Sequence of chain 1.A:
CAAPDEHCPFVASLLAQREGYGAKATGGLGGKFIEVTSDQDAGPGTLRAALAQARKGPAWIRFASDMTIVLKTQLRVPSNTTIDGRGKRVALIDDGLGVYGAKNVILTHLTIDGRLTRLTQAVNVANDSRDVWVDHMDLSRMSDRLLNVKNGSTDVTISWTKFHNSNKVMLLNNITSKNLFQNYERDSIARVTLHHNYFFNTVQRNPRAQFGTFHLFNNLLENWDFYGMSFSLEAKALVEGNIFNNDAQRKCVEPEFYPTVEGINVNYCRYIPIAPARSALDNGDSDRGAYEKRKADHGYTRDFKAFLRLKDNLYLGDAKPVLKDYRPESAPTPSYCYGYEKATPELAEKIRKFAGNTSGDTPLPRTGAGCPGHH

Binding-site contacts:
Ligand atom C4 contacts residue ARG232 of chain 1.A at 3.7 Å.
Ligand atom O5 contacts residue ARG232 of chain 1.A at 3.1 Å (salt-bridge).
Ligand atom C5 contacts residue ARG232 of chain 1.A at 3.5 Å.
Ligand atom O6B contacts residue ARG235 of chain 1.A at 2.8 Å (salt-bridge).
Ligand atom C13 contacts residue SER313 of chain 1.A at 3.9 Å.
Ligand atom C13 contacts residue TYR298 of chain 1.A at 3.6 Å (hydrophobic).
Ligand atom C11 contacts residue ASN292 of chain 1.A at 3.8 Å.
Ligand atom C11 contacts residue ARG305 of chain 1.A at 3.9 Å.
Ligand atom C6 contacts residue ARG232 of chain 1.A at 3.4 Å.
Ligand atom C6 contacts residue TYR295 of chain 1.A at 3.3 Å (hydrophobic).
Ligand atom O10 contacts residue PHE253 of chain 1.A at 3.5 Å.
Ligand atom O12 contacts residue TYR254 of chain 1.A at 3.5 Å.
Ligand atom C10 contacts residue PHE253 of chain 1.A at 3.6 Å (hydrophobic).
Ligand atom O3 contacts residue PHE253 of chain 1.A at 3.4 Å.
Ligand atom C11 contacts residue ILE301 of chain 1.A at 3.9 Å (hydrophobic).
Ligand atom O12 contacts residue TYR298 of chain 1.A at 3.3 Å (h-bond).
Ligand atom C1 contacts residue ARG232 of chain 1.A at 4.0 Å.
Ligand atom C12 contacts residue TYR298 of chain 1.A at 3.4 Å (hydrophobic).
Ligand atom C1 contacts residue GLN231 of chain 1.A at 4.0 Å.
Ligand atom O12 contacts residue TYR295 of chain 1.A at 3.9 Å.
Ligand atom C11 contacts residue TYR295 of chain 1.A at 4.1 Å (hydrophobic).
Ligand atom O6A contacts residue TYR295 of chain 1.A at 2.4 Å (h-bond).
Ligand atom C13 contacts residue ARG235 of chain 1.A at 4.0 Å.
Ligand atom O6A contacts residue GLN231 of chain 1.A at 3.3 Å (h-bond).
Ligand atom O6B contacts residue TYR295 of chain 1.A at 3.4 Å (h-bond).
Ligand atom O12 contacts residue PHE253 of chain 1.A at 3.9 Å.
Ligand atom C11 contacts residue PHE253 of chain 1.A at 3.8 Å (hydrophobic).
Ligand atom O5 contacts residue GLN231 of chain 1.A at 4.0 Å.
Ligand atom O4 contacts residue ARG232 of chain 1.A at 2.9 Å (salt-bridge).
Ligand atom C10 contacts residue LYS195 of chain 1.A at 3.9 Å.
Ligand atom C11 contacts residue TYR298 of chain 1.A at 3.9 Å (hydrophobic).
Ligand atom C6 contacts residue ARG235 of chain 1.A at 3.5 Å.
Ligand atom C10 contacts residue ARG305 of chain 1.A at 3.9 Å.
Ligand atom O6A contacts residue ARG232 of chain 1.A at 3.0 Å (salt-bridge).
Ligand atom C4 contacts residue GLN231 of chain 1.A at 4.0 Å.
Ligand atom O12 contacts residue LEU308 of chain 1.A at 3.7 Å.
Ligand atom O10 contacts residue LYS195 of chain 1.A at 2.8 Å (salt-bridge).
Ligand atom O10 contacts residue ARG305 of chain 1.A at 3.2 Å (salt-bridge).
Ligand atom O6A contacts residue ARG235 of chain 1.A at 2.8 Å (salt-bridge).
Ligand atom N2 contacts residue PHE253 of chain 1.A at 4.0 Å.

The small molecule below binds the protein below.
Small molecule (SMILES): CC(=O)N[C@@H]1[C@@H](OC(C)=O)[C@@H](O[C@H]2O[C@H](C(=O)O)[C@H](O[C@H]3O[C@H](C(=O)O)[C@H](O)[C@H](O)[C@H]3NC(C)=O)[C@H](OC(C)=O)[C@H]2NC(C)=O)[C@@H](C(=O)O)O[C@@H]1O